Binding-site contacts:
Ligand atom C9 contacts residue ARG201 of chain 1.A at 4.0 Å.
Ligand atom C5 contacts residue GLU21 of chain 1.A at 4.2 Å.
Ligand atom C18 contacts residue GLU197 of chain 1.A at 4.0 Å.
Ligand atom O5 contacts residue LEU200 of chain 1.A at 3.7 Å.
Ligand atom O2 contacts residue GLU197 of chain 1.A at 3.8 Å.
Ligand atom C7 contacts residue PRO198 of chain 1.A at 3.6 Å (hydrophobic).
Ligand atom C4 contacts residue GLU197 of chain 1.A at 4.2 Å.
Ligand atom C15 contacts residue ARG201 of chain 1.A at 3.4 Å.
Ligand atom C20 contacts residue GLU197 of chain 1.A at 3.4 Å.
Ligand atom C17 contacts residue LEU200 of chain 1.A at 3.8 Å (hydrophobic).
Ligand atom C7 contacts residue GLU197 of chain 1.A at 4.2 Å.
Ligand atom C6 contacts residue GLU21 of chain 1.A at 4.3 Å.
Ligand atom C3 contacts residue GLU197 of chain 1.A at 3.7 Å.
Ligand atom C19 contacts residue ARG201 of chain 1.A at 4.2 Å.
Ligand atom C8 contacts residue ARG201 of chain 1.A at 3.0 Å.
Ligand atom C18 contacts residue LEU200 of chain 1.A at 3.6 Å (hydrophobic).
Ligand atom C9 contacts residue GLU197 of chain 1.A at 4.4 Å.
Ligand atom C10 contacts residue GLU197 of chain 1.A at 4.3 Å.
Ligand atom C19 contacts residue GLU197 of chain 1.A at 3.5 Å.
Ligand atom C14 contacts residue GLU197 of chain 1.A at 4.0 Å.
Ligand atom C7 contacts residue ARG201 of chain 1.A at 3.7 Å.
Ligand atom C20 contacts residue LEU200 of chain 1.A at 4.4 Å (hydrophobic).
Ligand atom C17 contacts residue ARG201 of chain 1.A at 3.5 Å.
Ligand atom C8 contacts residue GLU197 of chain 1.A at 3.8 Å.
Ligand atom C2 contacts residue GLU197 of chain 1.A at 4.0 Å.
Ligand atom C11 contacts residue GLU197 of chain 1.A at 3.9 Å.
Ligand atom C12 contacts residue GLU197 of chain 1.A at 4.5 Å.
Ligand atom O4 contacts residue GLU197 of chain 1.A at 2.6 Å.
Ligand atom C6 contacts residue ARG201 of chain 1.A at 4.3 Å.
Ligand atom O5 contacts residue GLU197 of chain 1.A at 3.5 Å.
Ligand atom C16 contacts residue ARG201 of chain 1.A at 3.4 Å.
Ligand atom O3 contacts residue ARG201 of chain 1.A at 4.3 Å.
Ligand atom C8 contacts residue PRO198 of chain 1.A at 4.0 Å (hydrophobic).
Ligand atom C14 contacts residue ARG201 of chain 1.A at 3.9 Å.
Ligand atom O3 contacts residue PRO22 of chain 1.A at 4.2 Å.
Ligand atom C19 contacts residue LEU200 of chain 1.A at 4.3 Å (hydrophobic).
Ligand atom O2 contacts residue GLU21 of chain 1.A at 4.0 Å.
Ligand atom C18 contacts residue ARG201 of chain 1.A at 3.7 Å.
Ligand atom O3 contacts residue GLU21 of chain 1.A at 3.7 Å.

Sequence of chain 1.A:
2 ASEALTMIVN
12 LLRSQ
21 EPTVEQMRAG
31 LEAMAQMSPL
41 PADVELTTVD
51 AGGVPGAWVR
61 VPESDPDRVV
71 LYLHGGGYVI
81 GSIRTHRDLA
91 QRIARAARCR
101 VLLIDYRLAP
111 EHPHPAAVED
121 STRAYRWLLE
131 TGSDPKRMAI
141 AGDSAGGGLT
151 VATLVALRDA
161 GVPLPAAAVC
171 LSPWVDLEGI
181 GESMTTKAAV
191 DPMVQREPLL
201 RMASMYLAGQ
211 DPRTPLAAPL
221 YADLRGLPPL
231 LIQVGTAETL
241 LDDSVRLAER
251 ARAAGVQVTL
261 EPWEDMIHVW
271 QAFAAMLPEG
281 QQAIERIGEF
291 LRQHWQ

This small molecule binds to this protein.
Small molecule (SMILES): O=C(O)c1ccccc1C1c2ccc(O)cc2Oc2cc(O)ccc21